Sequence of chain 1.G:
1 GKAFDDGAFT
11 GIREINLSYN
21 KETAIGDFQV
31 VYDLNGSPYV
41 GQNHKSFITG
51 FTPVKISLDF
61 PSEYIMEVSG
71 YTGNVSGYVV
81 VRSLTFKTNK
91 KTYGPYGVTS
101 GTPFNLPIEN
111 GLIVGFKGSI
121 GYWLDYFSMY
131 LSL

Binding-site contacts:
Ligand atom C6 contacts residue TRP123 of chain 1.G at 3.7 Å (hydrophobic).
Ligand atom O5 contacts residue TYR122 of chain 1.G at 2.9 Å (h-bond).
Ligand atom O3 contacts residue TYR122 of chain 1.G at 3.4 Å.
Ligand atom O6 contacts residue TYR122 of chain 1.G at 3.1 Å (h-bond).
Ligand atom C3 contacts residue GLY1 of chain 1.G at 3.9 Å.
Ligand atom O6 contacts residue TRP123 of chain 1.G at 2.8 Å (h-bond).
Ligand atom C5 contacts residue GLY121 of chain 1.G at 4.3 Å.
Ligand atom C2 contacts residue GLY1 of chain 1.G at 4.1 Å.
Ligand atom O2 contacts residue TYR78 of chain 1.G at 3.3 Å.
Ligand atom O2 contacts residue VAL75 of chain 1.G at 4.4 Å.
Ligand atom C6 contacts residue ASP125 of chain 1.G at 3.3 Å.
Ligand atom O4 contacts residue GLY121 of chain 1.G at 3.5 Å.
Ligand atom C4 contacts residue ASP125 of chain 1.G at 3.4 Å.
Ligand atom C5 contacts residue TYR78 of chain 1.G at 3.8 Å (hydrophobic).
Ligand atom O5 contacts residue GLY121 of chain 1.G at 3.6 Å.
Ligand atom O5 contacts residue TYR78 of chain 1.G at 3.6 Å (h-bond).
Ligand atom C5 contacts residue ASP125 of chain 1.G at 3.8 Å.
Ligand atom C6 contacts residue TYR122 of chain 1.G at 3.8 Å (hydrophobic).
Ligand atom C2 contacts residue TYR78 of chain 1.G at 3.2 Å (hydrophobic).
Ligand atom O6 contacts residue ASP125 of chain 1.G at 2.8 Å (salt-bridge).
Ligand atom O2 contacts residue TRP123 of chain 1.G at 3.9 Å.
Ligand atom C4 contacts residue TYR78 of chain 1.G at 3.8 Å (hydrophobic).
Ligand atom O6 contacts residue VAL80 of chain 1.G at 4.1 Å.
Ligand atom C3 contacts residue TRP123 of chain 1.G at 4.2 Å (hydrophobic).
Ligand atom C1 contacts residue TYR122 of chain 1.G at 3.9 Å (hydrophobic).
Ligand atom O3 contacts residue GLY1 of chain 1.G at 3.1 Å (h-bond).
Ligand atom C6 contacts residue TYR78 of chain 1.G at 4.2 Å (hydrophobic).
Ligand atom C4 contacts residue GLY1 of chain 1.G at 3.9 Å.
Ligand atom O2 contacts residue SER76 of chain 1.G at 3.7 Å.
Ligand atom C3 contacts residue TYR122 of chain 1.G at 3.3 Å (hydrophobic).
Ligand atom C4 contacts residue TYR122 of chain 1.G at 3.6 Å (hydrophobic).
Ligand atom O3 contacts residue TRP123 of chain 1.G at 3.0 Å.
Ligand atom C1 contacts residue TYR78 of chain 1.G at 3.6 Å (hydrophobic).
Ligand atom C5 contacts residue TYR122 of chain 1.G at 3.6 Å (hydrophobic).
Ligand atom O4 contacts residue ASP125 of chain 1.G at 2.9 Å (salt-bridge).
Ligand atom O4 contacts residue TYR78 of chain 1.G at 4.0 Å.
Ligand atom O6 contacts residue GLY121 of chain 1.G at 3.5 Å.
Ligand atom O4 contacts residue GLY1 of chain 1.G at 2.8 Å (h-bond).
Ligand atom C3 contacts residue TYR78 of chain 1.G at 3.7 Å (hydrophobic).
Ligand atom C6 contacts residue VAL80 of chain 1.G at 3.9 Å (hydrophobic).

The protein below binds the small molecule below.
Small molecule (SMILES): OC[C@H]1O[C@H](O[C@@H]2[C@H](O)[C@@H](O)[C@@H](O)O[C@@H]2CO)[C@H](O)[C@@H](O)[C@H]1O